This protein binds this small molecule.
Small molecule (SMILES): CC(=O)N[C@@H]1[C@@H](O[C@@H]2O[C@H](CO)[C@H](O)[C@H](O[C@]3(C(=O)O)C[C@H](O)[C@@H](NC(C)=O)[C@H]([C@H](O)[C@H](O)CO)O3)[C@H]2O)[C@H](O)[C@@H](CO[C@]2(C(=O)O)C[C@H](O)[C@@H](NC(C)=O)[C@H]([C@H](O)[C@H](O)CO)O2)O[C@H]1O

Sequence of chain 37.E:
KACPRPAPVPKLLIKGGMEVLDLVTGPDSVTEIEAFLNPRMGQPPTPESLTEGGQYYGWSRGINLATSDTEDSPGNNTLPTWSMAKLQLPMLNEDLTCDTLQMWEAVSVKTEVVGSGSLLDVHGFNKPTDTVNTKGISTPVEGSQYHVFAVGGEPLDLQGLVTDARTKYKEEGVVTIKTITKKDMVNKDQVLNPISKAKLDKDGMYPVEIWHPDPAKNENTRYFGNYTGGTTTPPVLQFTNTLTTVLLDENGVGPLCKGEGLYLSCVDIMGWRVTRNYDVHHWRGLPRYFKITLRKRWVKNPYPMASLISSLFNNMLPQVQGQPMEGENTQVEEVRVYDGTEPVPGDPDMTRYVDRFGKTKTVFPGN

Sequence of chain 37.D:
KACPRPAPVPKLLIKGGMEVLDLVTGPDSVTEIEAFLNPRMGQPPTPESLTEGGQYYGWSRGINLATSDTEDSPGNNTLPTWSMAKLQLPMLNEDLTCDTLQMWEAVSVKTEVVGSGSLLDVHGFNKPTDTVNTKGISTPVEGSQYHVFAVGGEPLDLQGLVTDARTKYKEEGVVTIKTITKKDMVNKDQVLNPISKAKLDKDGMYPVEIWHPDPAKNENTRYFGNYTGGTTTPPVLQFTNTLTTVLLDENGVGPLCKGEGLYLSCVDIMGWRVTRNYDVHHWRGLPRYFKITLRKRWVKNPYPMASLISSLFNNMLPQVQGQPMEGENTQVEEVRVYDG

Binding-site contacts:
Ligand atom C4 contacts residue GLY78 of chain 37.D at 3.9 Å.
Ligand atom O4 contacts residue VAL296 of chain 37.D at 3.9 Å.
Ligand atom C3 contacts residue VAL296 of chain 37.D at 3.6 Å (hydrophobic).
Ligand atom C3 contacts residue HIS298 of chain 37.D at 3.8 Å.
Ligand atom O1A contacts residue ARG77 of chain 37.D at 2.7 Å (salt-bridge).
Ligand atom C1 contacts residue ARG77 of chain 37.D at 3.1 Å.
Ligand atom C6 contacts residue ASN80 of chain 37.D at 4.3 Å.
Ligand atom O4 contacts residue HIS298 of chain 37.D at 2.7 Å (h-bond).
Ligand atom C2 contacts residue ARG77 of chain 37.D at 4.0 Å.
Ligand atom C11 contacts residue TYR72 of chain 37.D at 4.2 Å (hydrophobic).
Ligand atom O8 contacts residue TYR72 of chain 37.D at 3.4 Å (h-bond).
Ligand atom O4 contacts residue THR291 of chain 37.D at 3.9 Å.
Ligand atom C4 contacts residue VAL296 of chain 37.D at 4.2 Å (hydrophobic).
Ligand atom C6 contacts residue THR94 of chain 37.D at 4.3 Å.
Ligand atom C4 contacts residue ARG77 of chain 37.D at 4.0 Å.
Ligand atom C6 contacts residue ASN93 of chain 37.D at 3.4 Å.
Ligand atom O8 contacts residue ARG77 of chain 37.D at 3.5 Å (salt-bridge).
Ligand atom O6 contacts residue ASN93 of chain 37.D at 3.6 Å (h-bond).
Ligand atom O1B contacts residue TYR72 of chain 37.D at 4.0 Å.
Ligand atom O4 contacts residue GLY78 of chain 37.D at 3.4 Å (h-bond).
Ligand atom O1A contacts residue GLY78 of chain 37.D at 3.8 Å.
Ligand atom C8 contacts residue ARG77 of chain 37.D at 4.2 Å.
Ligand atom C5 contacts residue TYR72 of chain 37.D at 3.5 Å (hydrophobic).
Ligand atom O1A contacts residue LYS186 of chain 37.D at 4.3 Å.
Ligand atom C3 contacts residue GLY78 of chain 37.D at 3.8 Å.
Ligand atom C6 contacts residue TYR72 of chain 37.D at 3.7 Å (hydrophobic).
Ligand atom O4 contacts residue ARG77 of chain 37.D at 4.2 Å.
Ligand atom C1 contacts residue TYR72 of chain 37.D at 3.8 Å (hydrophobic).
Ligand atom O3 contacts residue GLY78 of chain 37.D at 3.7 Å.
Ligand atom C5 contacts residue ASN93 of chain 37.D at 4.1 Å.
Ligand atom C4 contacts residue HIS298 of chain 37.D at 3.7 Å.
Ligand atom C4 contacts residue TYR72 of chain 37.D at 3.4 Å (hydrophobic).
Ligand atom C10 contacts residue TYR72 of chain 37.D at 4.0 Å (hydrophobic).
Ligand atom O1B contacts residue ARG77 of chain 37.D at 2.4 Å (salt-bridge).
Ligand atom O4 contacts residue ASN80 of chain 37.D at 4.1 Å.
Ligand atom O4 contacts residue TYR72 of chain 37.D at 3.7 Å.
Ligand atom C3 contacts residue ARG77 of chain 37.D at 3.3 Å.
Ligand atom N5 contacts residue TYR72 of chain 37.D at 2.9 Å (h-bond).
Ligand atom C2 contacts residue GLY78 of chain 37.D at 4.2 Å.
Ligand atom O1A contacts residue TYR72 of chain 37.D at 3.4 Å.